Sequence of chain 44.E:
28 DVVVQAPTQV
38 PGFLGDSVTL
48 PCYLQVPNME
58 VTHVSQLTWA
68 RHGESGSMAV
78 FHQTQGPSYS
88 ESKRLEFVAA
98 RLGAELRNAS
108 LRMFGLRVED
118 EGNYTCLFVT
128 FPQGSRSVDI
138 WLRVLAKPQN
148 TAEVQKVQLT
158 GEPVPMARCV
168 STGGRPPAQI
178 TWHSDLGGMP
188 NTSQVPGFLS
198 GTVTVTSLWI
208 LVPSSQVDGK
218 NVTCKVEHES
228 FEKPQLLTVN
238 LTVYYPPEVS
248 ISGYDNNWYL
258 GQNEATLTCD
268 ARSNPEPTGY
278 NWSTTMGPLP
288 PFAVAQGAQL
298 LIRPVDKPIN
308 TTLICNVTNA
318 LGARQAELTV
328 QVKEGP

The small molecule below binds the protein below.
Small molecule (SMILES): CC(=O)N[C@H]1[C@H](O[C@H]2[C@H](O)[C@@H](NC(C)=O)CO[C@@H]2CO[C@@H]2O[C@@H](C)[C@@H](O)[C@@H](O)[C@@H]2O)O[C@H](CO)[C@@H](O[C@@H]2O[C@H](CO)[C@@H](O)[C@H](O)[C@@H]2O)[C@@H]1O

Binding-site contacts:
Ligand atom C5 contacts residue ASN307 of chain 44.E at 3.6 Å.
Ligand atom O5 contacts residue ASN307 of chain 44.E at 2.3 Å (h-bond).
Ligand atom C1 contacts residue ASN307 of chain 44.E at 1.4 Å.
Ligand atom C8 contacts residue ILE306 of chain 44.E at 3.7 Å (hydrophobic).
Ligand atom C3 contacts residue ASN307 of chain 44.E at 3.8 Å.
Ligand atom C7 contacts residue ASN307 of chain 44.E at 4.1 Å.
Ligand atom C8 contacts residue ASN307 of chain 44.E at 4.5 Å.
Ligand atom C4 contacts residue ASN307 of chain 44.E at 4.2 Å.
Ligand atom N2 contacts residue ASN307 of chain 44.E at 3.0 Å (h-bond).
Ligand atom C8 contacts residue PRO305 of chain 44.E at 2.9 Å (hydrophobic).
Ligand atom C2 contacts residue ASN307 of chain 44.E at 2.5 Å.
Ligand atom O6 contacts residue GLN328 of chain 44.E at 4.3 Å.
Ligand atom C7 contacts residue PRO305 of chain 44.E at 4.3 Å (hydrophobic).